Sequence of chain 1.B:
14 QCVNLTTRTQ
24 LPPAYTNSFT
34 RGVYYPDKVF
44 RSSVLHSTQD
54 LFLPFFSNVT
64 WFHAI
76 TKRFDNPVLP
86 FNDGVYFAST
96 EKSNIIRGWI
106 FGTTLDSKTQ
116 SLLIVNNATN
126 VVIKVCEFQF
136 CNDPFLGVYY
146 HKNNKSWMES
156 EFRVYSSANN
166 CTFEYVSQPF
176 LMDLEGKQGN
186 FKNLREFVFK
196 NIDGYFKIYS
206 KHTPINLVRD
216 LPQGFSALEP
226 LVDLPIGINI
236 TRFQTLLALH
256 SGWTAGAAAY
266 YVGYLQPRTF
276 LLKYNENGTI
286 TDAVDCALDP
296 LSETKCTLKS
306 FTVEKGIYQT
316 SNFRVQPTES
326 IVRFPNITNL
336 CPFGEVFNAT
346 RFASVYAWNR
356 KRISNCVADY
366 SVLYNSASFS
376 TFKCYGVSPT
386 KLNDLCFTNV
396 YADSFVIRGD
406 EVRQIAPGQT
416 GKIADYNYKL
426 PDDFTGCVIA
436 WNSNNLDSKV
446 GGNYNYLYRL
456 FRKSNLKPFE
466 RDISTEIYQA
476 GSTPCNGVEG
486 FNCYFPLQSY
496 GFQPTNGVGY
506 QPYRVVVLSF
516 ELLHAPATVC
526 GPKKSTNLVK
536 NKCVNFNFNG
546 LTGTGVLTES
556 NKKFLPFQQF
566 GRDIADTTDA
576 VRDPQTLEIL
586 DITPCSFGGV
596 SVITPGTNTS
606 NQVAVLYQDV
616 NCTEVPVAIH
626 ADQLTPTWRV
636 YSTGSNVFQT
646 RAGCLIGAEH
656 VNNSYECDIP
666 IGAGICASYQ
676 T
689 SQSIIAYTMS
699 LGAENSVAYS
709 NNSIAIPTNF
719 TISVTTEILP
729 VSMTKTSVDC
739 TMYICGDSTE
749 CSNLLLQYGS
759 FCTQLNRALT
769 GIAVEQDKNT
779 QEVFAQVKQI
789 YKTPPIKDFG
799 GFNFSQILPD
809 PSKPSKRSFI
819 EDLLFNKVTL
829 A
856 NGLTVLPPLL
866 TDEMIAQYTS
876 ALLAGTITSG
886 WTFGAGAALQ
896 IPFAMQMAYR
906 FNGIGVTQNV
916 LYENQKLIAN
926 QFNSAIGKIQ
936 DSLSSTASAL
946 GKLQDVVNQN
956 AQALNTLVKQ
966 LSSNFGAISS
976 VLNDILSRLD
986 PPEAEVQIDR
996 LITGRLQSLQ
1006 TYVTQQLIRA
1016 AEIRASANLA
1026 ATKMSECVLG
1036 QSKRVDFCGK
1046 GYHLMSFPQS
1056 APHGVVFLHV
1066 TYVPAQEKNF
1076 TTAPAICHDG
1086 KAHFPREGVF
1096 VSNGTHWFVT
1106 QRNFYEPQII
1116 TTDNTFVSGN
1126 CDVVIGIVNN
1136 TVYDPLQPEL

A small-molecule ligand and the protein it binds are described below.
Small molecule (SMILES): CC(=O)N[C@H]1[C@H](O[C@H]2[C@H](O)[C@@H](NC(C)=O)CO[C@@H]2CO)O[C@H](CO)[C@@H](O)[C@@H]1O

Sequence of chain 1.C:
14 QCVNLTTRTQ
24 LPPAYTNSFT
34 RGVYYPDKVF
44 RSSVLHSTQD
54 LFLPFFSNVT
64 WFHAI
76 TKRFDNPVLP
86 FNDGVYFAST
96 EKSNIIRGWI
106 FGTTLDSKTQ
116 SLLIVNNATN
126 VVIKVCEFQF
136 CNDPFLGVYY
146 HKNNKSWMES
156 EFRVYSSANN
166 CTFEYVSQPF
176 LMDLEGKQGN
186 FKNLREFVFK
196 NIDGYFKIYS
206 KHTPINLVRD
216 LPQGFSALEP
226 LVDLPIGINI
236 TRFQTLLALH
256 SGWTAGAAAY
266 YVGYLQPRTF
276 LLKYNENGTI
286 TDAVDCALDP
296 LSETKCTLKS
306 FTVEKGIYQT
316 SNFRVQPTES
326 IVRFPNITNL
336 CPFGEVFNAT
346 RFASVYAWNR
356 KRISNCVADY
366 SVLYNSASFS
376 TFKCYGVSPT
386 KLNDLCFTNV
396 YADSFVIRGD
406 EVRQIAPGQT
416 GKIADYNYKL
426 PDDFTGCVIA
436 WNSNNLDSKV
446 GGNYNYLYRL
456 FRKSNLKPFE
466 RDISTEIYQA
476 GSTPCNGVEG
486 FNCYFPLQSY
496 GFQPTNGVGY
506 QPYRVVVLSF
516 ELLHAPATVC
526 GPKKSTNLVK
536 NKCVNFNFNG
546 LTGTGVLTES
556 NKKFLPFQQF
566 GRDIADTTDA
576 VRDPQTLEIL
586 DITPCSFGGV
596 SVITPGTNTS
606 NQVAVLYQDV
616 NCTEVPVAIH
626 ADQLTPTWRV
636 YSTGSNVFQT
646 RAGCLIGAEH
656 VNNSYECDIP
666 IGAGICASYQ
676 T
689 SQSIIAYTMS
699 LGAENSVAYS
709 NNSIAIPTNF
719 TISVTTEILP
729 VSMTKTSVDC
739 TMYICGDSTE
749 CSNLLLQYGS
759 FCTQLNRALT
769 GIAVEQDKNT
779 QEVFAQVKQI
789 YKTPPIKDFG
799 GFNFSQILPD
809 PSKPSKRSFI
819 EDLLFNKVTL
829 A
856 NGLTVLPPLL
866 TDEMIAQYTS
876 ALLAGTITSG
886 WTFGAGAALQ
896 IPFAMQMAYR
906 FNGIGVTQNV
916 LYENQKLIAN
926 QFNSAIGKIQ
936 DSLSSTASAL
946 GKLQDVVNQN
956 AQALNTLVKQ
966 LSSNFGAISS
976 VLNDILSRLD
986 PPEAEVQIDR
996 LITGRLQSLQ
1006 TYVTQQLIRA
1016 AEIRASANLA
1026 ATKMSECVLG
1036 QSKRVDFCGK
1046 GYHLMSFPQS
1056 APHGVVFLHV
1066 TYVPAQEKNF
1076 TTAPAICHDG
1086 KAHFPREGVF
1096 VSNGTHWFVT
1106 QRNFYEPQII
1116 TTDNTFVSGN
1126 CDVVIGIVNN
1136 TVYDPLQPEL

Binding-site contacts:
Ligand atom O7 contacts residue ASN234 of chain 1.B at 3.0 Å (h-bond).
Ligand atom O6 contacts residue THR108 of chain 1.B at 3.3 Å.
Ligand atom C6 contacts residue LYS458 of chain 1.C at 3.8 Å.
Ligand atom N2 contacts residue ASN234 of chain 1.B at 3.0 Å (h-bond).
Ligand atom C8 contacts residue ASN460 of chain 1.C at 3.4 Å.
Ligand atom C5 contacts residue THR108 of chain 1.B at 4.4 Å.
Ligand atom C8 contacts residue GLU465 of chain 1.C at 4.0 Å.
Ligand atom O3 contacts residue SER459 of chain 1.C at 3.6 Å (h-bond).
Ligand atom C7 contacts residue ASN234 of chain 1.B at 3.3 Å.
Ligand atom C3 contacts residue ASN234 of chain 1.B at 3.8 Å.
Ligand atom C2 contacts residue ASN234 of chain 1.B at 2.4 Å.
Ligand atom O7 contacts residue ARG457 of chain 1.C at 2.8 Å (salt-bridge).
Ligand atom O6 contacts residue LYS458 of chain 1.C at 3.7 Å.
Ligand atom C7 contacts residue GLU465 of chain 1.C at 4.2 Å.
Ligand atom O6 contacts residue THR236 of chain 1.B at 3.5 Å.
Ligand atom O5 contacts residue THR108 of chain 1.B at 3.6 Å.
Ligand atom C6 contacts residue THR108 of chain 1.B at 3.9 Å.
Ligand atom O5 contacts residue ASN234 of chain 1.B at 2.3 Å (h-bond).
Ligand atom C1 contacts residue ASN234 of chain 1.B at 1.4 Å.
Ligand atom C4 contacts residue ASN234 of chain 1.B at 4.2 Å.
Ligand atom C8 contacts residue ARG457 of chain 1.C at 4.2 Å.
Ligand atom O7 contacts residue GLU465 of chain 1.C at 3.4 Å (salt-bridge).
Ligand atom C7 contacts residue ARG457 of chain 1.C at 3.8 Å.
Ligand atom C5 contacts residue ASN234 of chain 1.B at 3.6 Å.